A small-molecule ligand and the protein it binds are described below.
Small molecule (SMILES): CC(C)[C@@H](NC(=O)[C@H](CS)NC(=O)CCC[C@H](N)C(=O)O)C(=O)O

Binding-site contacts:
Ligand atom O19 contacts residue ARG87 of chain 1.A at 2.9 Å (salt-bridge).
Ligand atom C7 contacts residue LEU324 of chain 1.A at 3.9 Å (hydrophobic).
Ligand atom S17 contacts residue PHE285 of chain 1.A at 3.7 Å.
Ligand atom C37 contacts residue VAL272 of chain 1.A at 3.9 Å (hydrophobic).
Ligand atom O20 contacts residue LEU321 of chain 1.A at 3.8 Å.
Ligand atom O42 contacts residue TYR189 of chain 1.A at 3.4 Å.
Ligand atom C16 contacts residue HIS214 of chain 1.A at 3.2 Å.
Ligand atom O43 contacts residue VAL272 of chain 1.A at 3.8 Å.
Ligand atom O42 contacts residue SER281 of chain 1.A at 2.8 Å (h-bond).
Ligand atom C16 contacts residue PHE211 of chain 1.A at 3.5 Å (hydrophobic).
Ligand atom C33 contacts residue GLN225 of chain 1.A at 3.5 Å.
Ligand atom C30 contacts residue ILE187 of chain 1.A at 3.7 Å (hydrophobic).
Ligand atom S17 contacts residue ASP216 of chain 1.A at 3.1 Å (salt-bridge).
Ligand atom O18 contacts residue PHE285 of chain 1.A at 3.3 Å.
Ligand atom S17 contacts residue FE1 of chain 1.F at 2.4 Å.
Ligand atom N14 contacts residue TYR91 of chain 1.A at 3.0 Å (h-bond).
Ligand atom C3 contacts residue LEU321 of chain 1.A at 3.8 Å (hydrophobic).
Ligand atom C1 contacts residue CYS104 of chain 1.A at 3.9 Å (hydrophobic).
Ligand atom C31 contacts residue TYR189 of chain 1.A at 3.6 Å (hydrophobic).
Ligand atom C33 contacts residue SER281 of chain 1.A at 2.9 Å.
Ligand atom C31 contacts residue ILE187 of chain 1.A at 3.9 Å (hydrophobic).
Ligand atom N14 contacts residue CYS104 of chain 1.A at 3.8 Å.
Ligand atom O15 contacts residue LEU324 of chain 1.A at 3.9 Å.
Ligand atom C37 contacts residue FE1 of chain 1.F at 3.6 Å.
Ligand atom O20 contacts residue CYS104 of chain 1.A at 3.9 Å.
Ligand atom N11 contacts residue PHE285 of chain 1.A at 3.6 Å.
Ligand atom O20 contacts residue ARG87 of chain 1.A at 2.7 Å (salt-bridge).
Ligand atom C1 contacts residue SER183 of chain 1.A at 3.6 Å.
Ligand atom O18 contacts residue ILE187 of chain 1.A at 3.9 Å.
Ligand atom C10 contacts residue LEU324 of chain 1.A at 3.7 Å (hydrophobic).
Ligand atom O43 contacts residue TYR189 of chain 1.A at 2.7 Å (h-bond).
Ligand atom O18 contacts residue PRO283 of chain 1.A at 3.7 Å.
Ligand atom S17 contacts residue HIS214 of chain 1.A at 3.3 Å (h-bond).
Ligand atom C30 contacts residue SER281 of chain 1.A at 3.9 Å.
Ligand atom C31 contacts residue SER281 of chain 1.A at 3.7 Å.
Ligand atom C33 contacts residue LEU223 of chain 1.A at 3.5 Å (hydrophobic).
Ligand atom C16 contacts residue FE1 of chain 1.F at 3.4 Å.
Ligand atom C2 contacts residue CYS104 of chain 1.A at 3.9 Å (hydrophobic).
Ligand atom O19 contacts residue SER183 of chain 1.A at 2.6 Å (h-bond).
Ligand atom C1 contacts residue ARG87 of chain 1.A at 3.5 Å.

Sequence of chain 1.A:
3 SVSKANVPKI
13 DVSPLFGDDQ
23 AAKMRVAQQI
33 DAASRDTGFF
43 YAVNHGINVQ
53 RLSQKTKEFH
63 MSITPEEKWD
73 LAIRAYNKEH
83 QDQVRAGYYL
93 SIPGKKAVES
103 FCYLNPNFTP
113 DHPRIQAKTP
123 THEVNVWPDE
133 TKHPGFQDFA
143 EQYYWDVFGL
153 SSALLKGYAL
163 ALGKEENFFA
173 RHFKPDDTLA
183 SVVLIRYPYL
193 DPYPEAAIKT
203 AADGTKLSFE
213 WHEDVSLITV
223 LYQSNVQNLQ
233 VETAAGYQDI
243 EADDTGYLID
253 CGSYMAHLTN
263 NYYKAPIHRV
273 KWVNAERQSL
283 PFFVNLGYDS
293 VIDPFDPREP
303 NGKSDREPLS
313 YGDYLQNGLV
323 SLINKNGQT